Sequence of chain 33.B:
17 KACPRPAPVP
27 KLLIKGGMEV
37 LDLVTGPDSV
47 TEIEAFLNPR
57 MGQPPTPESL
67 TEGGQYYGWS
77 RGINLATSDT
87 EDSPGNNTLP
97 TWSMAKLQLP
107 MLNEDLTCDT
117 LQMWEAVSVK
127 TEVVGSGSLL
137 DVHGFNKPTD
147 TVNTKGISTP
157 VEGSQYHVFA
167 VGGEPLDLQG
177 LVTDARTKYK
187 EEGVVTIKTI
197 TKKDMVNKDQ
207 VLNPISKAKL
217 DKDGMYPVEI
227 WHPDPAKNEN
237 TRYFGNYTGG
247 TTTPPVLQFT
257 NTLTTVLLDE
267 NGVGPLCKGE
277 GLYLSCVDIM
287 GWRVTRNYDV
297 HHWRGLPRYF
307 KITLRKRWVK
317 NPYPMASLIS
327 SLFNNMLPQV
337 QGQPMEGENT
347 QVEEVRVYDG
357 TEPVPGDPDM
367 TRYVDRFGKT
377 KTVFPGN

This small molecule binds to this protein.
Small molecule (SMILES): CC(=O)N[C@H]1[C@H]([C@H](O)[C@H](O)CO)O[C@@](O[C@H]2[C@@H](O)[C@@H](CO)O[C@@H](O[C@H]3[C@H](O)[C@@H](O)[C@H](O)O[C@@H]3CO)[C@@H]2O)(C(=O)O)C[C@@H]1O

Sequence of chain 33.A:
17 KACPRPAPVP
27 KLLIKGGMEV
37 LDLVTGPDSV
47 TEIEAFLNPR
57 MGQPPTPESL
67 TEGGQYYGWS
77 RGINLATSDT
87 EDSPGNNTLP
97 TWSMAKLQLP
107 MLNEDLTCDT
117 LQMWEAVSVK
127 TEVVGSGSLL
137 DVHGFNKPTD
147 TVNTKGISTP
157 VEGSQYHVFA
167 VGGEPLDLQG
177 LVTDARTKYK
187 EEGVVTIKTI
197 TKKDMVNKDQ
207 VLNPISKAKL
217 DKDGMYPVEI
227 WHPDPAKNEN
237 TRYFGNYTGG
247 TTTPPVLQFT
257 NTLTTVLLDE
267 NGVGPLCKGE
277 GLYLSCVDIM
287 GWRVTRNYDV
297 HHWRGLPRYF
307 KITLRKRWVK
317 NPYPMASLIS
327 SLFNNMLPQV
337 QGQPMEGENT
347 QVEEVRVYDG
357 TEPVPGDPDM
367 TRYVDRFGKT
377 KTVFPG

Binding-site contacts:
Ligand atom O1A contacts residue ARG77 of chain 33.A at 3.1 Å.
Ligand atom O4 contacts residue ILE79 of chain 33.A at 3.7 Å.
Ligand atom C2 contacts residue GLY78 of chain 33.A at 4.1 Å.
Ligand atom C6 contacts residue THR94 of chain 33.A at 3.9 Å.
Ligand atom O4 contacts residue GLY78 of chain 33.A at 3.3 Å.
Ligand atom N5 contacts residue TYR72 of chain 33.A at 2.9 Å (h-bond).
Ligand atom C4 contacts residue GLY78 of chain 33.A at 3.6 Å.
Ligand atom C1 contacts residue TYR72 of chain 33.A at 4.1 Å (hydrophobic).
Ligand atom O4 contacts residue VAL296 of chain 33.A at 3.7 Å.
Ligand atom C5 contacts residue TYR72 of chain 33.A at 3.7 Å (hydrophobic).
Ligand atom O10 contacts residue ASN293 of chain 33.A at 4.3 Å.
Ligand atom C4 contacts residue HIS298 of chain 33.A at 3.6 Å.
Ligand atom C11 contacts residue ASP85 of chain 33.B at 3.5 Å.
Ligand atom O1B contacts residue TYR72 of chain 33.A at 4.1 Å.
Ligand atom C4 contacts residue VAL296 of chain 33.A at 4.2 Å (hydrophobic).
Ligand atom C11 contacts residue TYR72 of chain 33.A at 3.9 Å (hydrophobic).
Ligand atom O6 contacts residue ASN93 of chain 33.A at 2.9 Å (h-bond).
Ligand atom O1A contacts residue TYR72 of chain 33.A at 3.7 Å.
Ligand atom O4 contacts residue ASN80 of chain 33.A at 4.1 Å.
Ligand atom O4 contacts residue TYR72 of chain 33.A at 4.2 Å.
Ligand atom C6 contacts residue TYR72 of chain 33.A at 3.9 Å (hydrophobic).
Ligand atom C5 contacts residue ASN93 of chain 33.A at 3.6 Å.
Ligand atom O8 contacts residue ARG77 of chain 33.A at 3.3 Å (salt-bridge).
Ligand atom C3 contacts residue VAL296 of chain 33.A at 3.4 Å (hydrophobic).
Ligand atom C6 contacts residue ASN93 of chain 33.A at 3.1 Å.
Ligand atom C1 contacts residue ARG77 of chain 33.A at 3.5 Å.
Ligand atom C3 contacts residue HIS298 of chain 33.A at 4.1 Å.
Ligand atom C4 contacts residue TYR72 of chain 33.A at 3.7 Å (hydrophobic).
Ligand atom O4 contacts residue HIS298 of chain 33.A at 2.7 Å (h-bond).
Ligand atom C4 contacts residue ARG77 of chain 33.A at 4.3 Å.
Ligand atom O1B contacts residue ARG77 of chain 33.A at 3.0 Å (salt-bridge).
Ligand atom O3 contacts residue GLY78 of chain 33.A at 3.6 Å.
Ligand atom O1A contacts residue GLY78 of chain 33.A at 3.4 Å (h-bond).
Ligand atom C3 contacts residue ARG77 of chain 33.A at 3.8 Å.
Ligand atom C3 contacts residue GLY78 of chain 33.A at 3.7 Å.
Ligand atom O8 contacts residue TYR72 of chain 33.A at 3.9 Å.
Ligand atom C10 contacts residue TYR72 of chain 33.A at 3.8 Å (hydrophobic).
Ligand atom O4 contacts residue THR291 of chain 33.A at 3.5 Å.
Ligand atom C1 contacts residue GLY78 of chain 33.A at 4.2 Å.
Ligand atom C3 contacts residue GLY78 of chain 33.A at 4.2 Å.